Binding-site contacts:
Ligand atom C4 contacts residue ILE44 of chain 1.A at 3.8 Å (hydrophobic).
Ligand atom C2 contacts residue LEU204 of chain 1.A at 4.0 Å (hydrophobic).
Ligand atom O4' contacts residue ALA36 of chain 1.A at 3.5 Å.
Ligand atom C6 contacts residue ILE98 of chain 1.A at 3.9 Å (hydrophobic).
Ligand atom C3' contacts residue ILE216 of chain 1.A at 3.6 Å (hydrophobic).
Ligand atom N3 contacts residue ILE44 of chain 1.A at 3.9 Å.
Ligand atom O3' contacts residue ASP201 of chain 1.A at 4.2 Å.
Ligand atom C5 contacts residue ILE44 of chain 1.A at 3.7 Å (hydrophobic).
Ligand atom N9 contacts residue ILE216 of chain 1.A at 4.0 Å.
Ligand atom C5' contacts residue GLU30 of chain 1.A at 3.8 Å.
Ligand atom O5' contacts residue LYS46 of chain 1.A at 3.8 Å.
Ligand atom C6 contacts residue ILE44 of chain 1.A at 3.6 Å (hydrophobic).
Ligand atom C4 contacts residue ILE216 of chain 1.A at 4.1 Å (hydrophobic).
Ligand atom C8 contacts residue LYS46 of chain 1.A at 3.7 Å.
Ligand atom C5 contacts residue ILE216 of chain 1.A at 4.2 Å (hydrophobic).
Ligand atom N9 contacts residue ILE44 of chain 1.A at 3.9 Å.
Ligand atom C8 contacts residue ILE44 of chain 1.A at 3.8 Å (hydrophobic).
Ligand atom C6 contacts residue ILE216 of chain 1.A at 4.0 Å (hydrophobic).
Ligand atom N7 contacts residue LYS46 of chain 1.A at 4.1 Å.
Ligand atom N1 contacts residue LYS97 of chain 1.A at 3.6 Å.
Ligand atom O3' contacts residue HIS202 of chain 1.A at 3.9 Å.
Ligand atom C2' contacts residue ILE216 of chain 1.A at 3.3 Å (hydrophobic).
Ligand atom O5' contacts residue ASP217 of chain 1.A at 3.3 Å (salt-bridge).
Ligand atom O3' contacts residue ASP217 of chain 1.A at 2.8 Å (salt-bridge).
Ligand atom C6 contacts residue THR96 of chain 1.A at 3.7 Å.
Ligand atom N6 contacts residue ILE44 of chain 1.A at 4.2 Å.
Ligand atom C5' contacts residue GLY31 of chain 1.A at 4.1 Å.
Ligand atom C2 contacts residue ILE44 of chain 1.A at 3.9 Å (hydrophobic).
Ligand atom C3' contacts residue ASP217 of chain 1.A at 3.3 Å.
Ligand atom N6 contacts residue ILE98 of chain 1.A at 4.1 Å.
Ligand atom C2 contacts residue ILE98 of chain 1.A at 3.2 Å (hydrophobic).
Ligand atom N1 contacts residue ILE98 of chain 1.A at 2.9 Å (h-bond).
Ligand atom C2 contacts residue LYS97 of chain 1.A at 3.9 Å.
Ligand atom N7 contacts residue ILE44 of chain 1.A at 3.7 Å.
Ligand atom N6 contacts residue THR96 of chain 1.A at 2.9 Å (h-bond).
Ligand atom C8 contacts residue ASP217 of chain 1.A at 3.7 Å.
Ligand atom O3' contacts residue ILE216 of chain 1.A at 3.7 Å.
Ligand atom N1 contacts residue THR96 of chain 1.A at 3.9 Å.
Ligand atom N6 contacts residue PRO76 of chain 1.A at 3.2 Å.
Ligand atom N1 contacts residue ILE44 of chain 1.A at 3.7 Å.

Sequence of chain 1.A:
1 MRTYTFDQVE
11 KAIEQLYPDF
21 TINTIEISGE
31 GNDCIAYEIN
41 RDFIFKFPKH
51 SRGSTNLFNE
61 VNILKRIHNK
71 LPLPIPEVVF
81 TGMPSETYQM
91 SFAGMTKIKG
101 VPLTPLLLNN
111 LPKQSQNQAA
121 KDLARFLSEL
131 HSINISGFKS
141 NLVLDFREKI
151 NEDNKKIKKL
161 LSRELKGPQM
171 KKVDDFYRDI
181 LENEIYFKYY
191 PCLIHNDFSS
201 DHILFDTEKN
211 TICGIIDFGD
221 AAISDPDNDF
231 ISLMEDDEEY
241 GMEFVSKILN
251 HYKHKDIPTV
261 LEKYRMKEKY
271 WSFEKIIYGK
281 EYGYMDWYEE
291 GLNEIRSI

A small-molecule ligand and the protein it binds are described below.
Small molecule (SMILES): Nc1ncnc2c1ncn2[C@@H]1O[C@H](CO)[C@@H](O)[C@H]1O